Sequence of chain 1.B:
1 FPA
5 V

Sequence of chain 1.A:
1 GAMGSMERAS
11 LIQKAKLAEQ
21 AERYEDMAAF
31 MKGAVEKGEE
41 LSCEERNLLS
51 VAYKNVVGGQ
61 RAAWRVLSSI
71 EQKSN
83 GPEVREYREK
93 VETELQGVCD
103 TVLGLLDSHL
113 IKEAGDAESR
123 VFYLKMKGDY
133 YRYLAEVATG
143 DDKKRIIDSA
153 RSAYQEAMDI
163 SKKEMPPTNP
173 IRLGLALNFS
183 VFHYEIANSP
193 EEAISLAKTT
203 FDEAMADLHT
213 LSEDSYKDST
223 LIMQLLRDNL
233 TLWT

Binding-site contacts:
Ligand atom C11 contacts residue PHE124 of chain 1.A at 3.6 Å (hydrophobic).
Ligand atom C12 contacts residue ILE173 of chain 1.A at 4.2 Å (hydrophobic).
Ligand atom C14 contacts residue PRO172 of chain 1.A at 3.9 Å (hydrophobic).
Ligand atom C5 contacts residue ASN47 of chain 1.A at 3.7 Å.
Ligand atom C5 contacts residue PHE124 of chain 1.A at 4.0 Å (hydrophobic).
Ligand atom C10 contacts residue VAL5 of chain 1.B at 3.5 Å (hydrophobic).
Ligand atom C15 contacts residue ASN47 of chain 1.A at 4.2 Å.
Ligand atom N1 contacts residue CYS43 of chain 1.A at 3.6 Å.
Ligand atom C13 contacts residue ILE173 of chain 1.A at 3.9 Å (hydrophobic).
Ligand atom O1 contacts residue ARG46 of chain 1.A at 2.9 Å (salt-bridge).
Ligand atom C11 contacts residue VAL5 of chain 1.B at 3.9 Å (hydrophobic).
Ligand atom C14 contacts residue ILE224 of chain 1.A at 4.1 Å (hydrophobic).
Ligand atom C1 contacts residue ILE173 of chain 1.A at 3.5 Å (hydrophobic).
Ligand atom C10 contacts residue PHE124 of chain 1.A at 4.2 Å (hydrophobic).
Ligand atom C6 contacts residue ASN47 of chain 1.A at 3.2 Å.
Ligand atom C2 contacts residue CYS43 of chain 1.A at 1.9 Å (hydrophobic).
Ligand atom C1 contacts residue CYS43 of chain 1.A at 2.8 Å (hydrophobic).
Ligand atom O2 contacts residue ILE224 of chain 1.A at 3.7 Å.
Ligand atom O2 contacts residue PRO172 of chain 1.A at 3.6 Å.
Ligand atom C3 contacts residue PHE124 of chain 1.A at 3.9 Å (hydrophobic).
Ligand atom C17 contacts residue VAL5 of chain 1.B at 4.2 Å (hydrophobic).
Ligand atom C19 contacts residue PRO172 of chain 1.A at 4.1 Å (hydrophobic).
Ligand atom C18 contacts residue ILE224 of chain 1.A at 4.0 Å (hydrophobic).
Ligand atom O1 contacts residue CYS43 of chain 1.A at 3.2 Å (h-bond).
Ligand atom C3 contacts residue ILE173 of chain 1.A at 4.1 Å (hydrophobic).
Ligand atom C13 contacts residue GLY176 of chain 1.A at 3.9 Å.
Ligand atom O1 contacts residue ILE173 of chain 1.A at 3.5 Å.
Ligand atom C12 contacts residue PHE124 of chain 1.A at 4.2 Å (hydrophobic).
Ligand atom C13 contacts residue VAL5 of chain 1.B at 3.9 Å (hydrophobic).
Ligand atom C9 contacts residue VAL5 of chain 1.B at 4.0 Å (hydrophobic).
Ligand atom C13 contacts residue PRO172 of chain 1.A at 3.3 Å (hydrophobic).
Ligand atom N1 contacts residue ILE173 of chain 1.A at 3.8 Å.
Ligand atom C14 contacts residue VAL5 of chain 1.B at 3.9 Å (hydrophobic).
Ligand atom C2 contacts residue ILE173 of chain 1.A at 4.2 Å (hydrophobic).
Ligand atom C3 contacts residue CYS43 of chain 1.A at 3.9 Å (hydrophobic).
Ligand atom C2 contacts residue GLU120 of chain 1.A at 3.4 Å.
Ligand atom C20 contacts residue ILE173 of chain 1.A at 4.2 Å (hydrophobic).
Ligand atom C1 contacts residue ARG46 of chain 1.A at 4.1 Å.
Ligand atom C11 contacts residue LYS127 of chain 1.A at 3.8 Å.
Ligand atom C12 contacts residue LYS127 of chain 1.A at 3.6 Å.

The protein below binds the small molecule below.
Small molecule (SMILES): O=C(CCl)NCC1CCN(C(=O)C2(Oc3ccccc3)CCCC2)CC1